A protein and the small-molecule ligand that binds it are described below.
Small molecule (SMILES): CC(=O)N[C@@H]1[C@@H](O)[C@H](O)[C@@H](CO)O[C@H]1O

Binding-site contacts:
Ligand atom O6 contacts residue ILE382 of chain 1.A at 3.7 Å.
Ligand atom O6 contacts residue GLU385 of chain 1.A at 4.2 Å.
Ligand atom C5 contacts residue SER381 of chain 1.A at 4.4 Å.
Ligand atom C6 contacts residue ILE382 of chain 1.A at 4.4 Å (hydrophobic).
Ligand atom O7 contacts residue ASN379 of chain 1.A at 4.0 Å.
Ligand atom C3 contacts residue ASN379 of chain 1.A at 3.9 Å.
Ligand atom C7 contacts residue ASN379 of chain 1.A at 3.6 Å.
Ligand atom C8 contacts residue HIS247 of chain 1.A at 3.9 Å.
Ligand atom O5 contacts residue ASN379 of chain 1.A at 2.4 Å (h-bond).
Ligand atom O6 contacts residue SER381 of chain 1.A at 4.0 Å.
Ligand atom C5 contacts residue ILE382 of chain 1.A at 4.5 Å (hydrophobic).
Ligand atom N2 contacts residue ASN379 of chain 1.A at 3.0 Å (h-bond).
Ligand atom C1 contacts residue ASN379 of chain 1.A at 1.4 Å.
Ligand atom O5 contacts residue ILE382 of chain 1.A at 3.6 Å.
Ligand atom C5 contacts residue ASN379 of chain 1.A at 3.6 Å.
Ligand atom C4 contacts residue ASN379 of chain 1.A at 4.3 Å.
Ligand atom C1 contacts residue ILE382 of chain 1.A at 4.3 Å (hydrophobic).
Ligand atom C2 contacts residue ASN379 of chain 1.A at 2.5 Å.

Sequence of chain 1.A:
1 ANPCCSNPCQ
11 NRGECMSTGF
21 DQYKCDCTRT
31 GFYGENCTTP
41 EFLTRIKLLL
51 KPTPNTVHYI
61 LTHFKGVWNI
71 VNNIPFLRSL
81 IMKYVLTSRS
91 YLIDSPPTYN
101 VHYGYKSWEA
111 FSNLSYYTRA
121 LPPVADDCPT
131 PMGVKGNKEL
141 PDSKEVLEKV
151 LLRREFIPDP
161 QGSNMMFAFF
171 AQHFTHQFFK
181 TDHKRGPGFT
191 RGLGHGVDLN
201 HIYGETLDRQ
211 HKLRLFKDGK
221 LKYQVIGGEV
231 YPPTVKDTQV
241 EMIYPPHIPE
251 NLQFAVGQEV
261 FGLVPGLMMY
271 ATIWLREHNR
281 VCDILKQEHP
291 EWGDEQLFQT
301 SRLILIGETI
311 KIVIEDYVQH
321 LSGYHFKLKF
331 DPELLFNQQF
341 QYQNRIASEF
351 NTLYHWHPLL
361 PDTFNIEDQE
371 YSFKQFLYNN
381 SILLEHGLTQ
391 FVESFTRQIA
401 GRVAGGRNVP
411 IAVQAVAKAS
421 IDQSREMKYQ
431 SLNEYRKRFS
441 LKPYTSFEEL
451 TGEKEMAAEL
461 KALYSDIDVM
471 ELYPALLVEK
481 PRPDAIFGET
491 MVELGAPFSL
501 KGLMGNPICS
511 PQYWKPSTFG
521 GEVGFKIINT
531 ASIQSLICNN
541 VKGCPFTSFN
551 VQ